Binding-site contacts:
Ligand atom N2 contacts residue ASN10 of chain 1.G at 3.0 Å (h-bond).
Ligand atom C6 contacts residue ASN10 of chain 1.G at 4.2 Å.
Ligand atom C2 contacts residue TRP53 of chain 1.L at 3.8 Å (hydrophobic).
Ligand atom O7 contacts residue TRP53 of chain 1.L at 2.6 Å.
Ligand atom C8 contacts residue GLU9 of chain 1.G at 4.5 Å.
Ligand atom C8 contacts residue THR98 of chain 1.G at 3.9 Å.
Ligand atom C8 contacts residue ARG54 of chain 1.L at 3.9 Å.
Ligand atom C7 contacts residue ARG54 of chain 1.L at 4.4 Å.
Ligand atom C1 contacts residue ASN10 of chain 1.G at 1.5 Å.
Ligand atom C8 contacts residue ASN10 of chain 1.G at 4.2 Å.
Ligand atom O7 contacts residue ARG54 of chain 1.L at 4.1 Å.
Ligand atom C7 contacts residue ASN10 of chain 1.G at 3.9 Å.
Ligand atom O3 contacts residue TRP53 of chain 1.L at 2.4 Å.
Ligand atom O5 contacts residue ASN10 of chain 1.G at 2.4 Å (h-bond).
Ligand atom C3 contacts residue TRP53 of chain 1.L at 3.5 Å (hydrophobic).
Ligand atom O3 contacts residue ASN10 of chain 1.G at 4.2 Å.
Ligand atom O3 contacts residue ASP114 of chain 1.L at 4.5 Å.
Ligand atom C7 contacts residue VAL11 of chain 1.G at 4.2 Å (hydrophobic).
Ligand atom O4 contacts residue ASN10 of chain 1.G at 4.3 Å.
Ligand atom C2 contacts residue ASN10 of chain 1.G at 2.5 Å.
Ligand atom O7 contacts residue THR98 of chain 1.G at 4.4 Å.
Ligand atom C5 contacts residue ASN10 of chain 1.G at 2.8 Å.
Ligand atom N2 contacts residue TRP53 of chain 1.L at 3.2 Å.
Ligand atom O7 contacts residue VAL11 of chain 1.G at 4.5 Å.
Ligand atom C7 contacts residue TRP53 of chain 1.L at 3.3 Å (hydrophobic).
Ligand atom N2 contacts residue VAL11 of chain 1.G at 4.0 Å.
Ligand atom C4 contacts residue ASN10 of chain 1.G at 3.4 Å.
Ligand atom C3 contacts residue ASN10 of chain 1.G at 2.9 Å.

Sequence of chain 1.L:
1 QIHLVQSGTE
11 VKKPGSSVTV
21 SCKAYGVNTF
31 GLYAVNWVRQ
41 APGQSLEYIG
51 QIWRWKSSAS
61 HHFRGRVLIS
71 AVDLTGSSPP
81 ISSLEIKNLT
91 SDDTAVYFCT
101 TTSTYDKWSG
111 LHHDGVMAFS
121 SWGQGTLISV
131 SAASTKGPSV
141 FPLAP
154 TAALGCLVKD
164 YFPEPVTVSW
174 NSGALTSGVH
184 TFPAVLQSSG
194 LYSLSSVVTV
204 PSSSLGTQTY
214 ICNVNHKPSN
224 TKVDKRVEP

A small-molecule ligand and the protein it binds are described below.
Small molecule (SMILES): CC(=O)N[C@@H]1[C@@H](O)[C@H](O)[C@@H](CO)O[C@H]1O

Sequence of chain 1.G:
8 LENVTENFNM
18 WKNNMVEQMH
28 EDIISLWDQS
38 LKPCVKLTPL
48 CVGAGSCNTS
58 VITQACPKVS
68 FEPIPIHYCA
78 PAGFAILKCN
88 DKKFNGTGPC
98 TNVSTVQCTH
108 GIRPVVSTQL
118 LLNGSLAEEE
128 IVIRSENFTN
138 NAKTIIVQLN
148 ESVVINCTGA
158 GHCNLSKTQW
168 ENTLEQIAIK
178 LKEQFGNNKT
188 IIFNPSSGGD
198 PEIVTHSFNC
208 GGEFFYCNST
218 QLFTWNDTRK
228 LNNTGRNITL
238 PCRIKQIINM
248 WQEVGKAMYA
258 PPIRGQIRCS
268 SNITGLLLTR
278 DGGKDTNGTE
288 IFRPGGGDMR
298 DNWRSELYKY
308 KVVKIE